Sequence of chain 1.A:
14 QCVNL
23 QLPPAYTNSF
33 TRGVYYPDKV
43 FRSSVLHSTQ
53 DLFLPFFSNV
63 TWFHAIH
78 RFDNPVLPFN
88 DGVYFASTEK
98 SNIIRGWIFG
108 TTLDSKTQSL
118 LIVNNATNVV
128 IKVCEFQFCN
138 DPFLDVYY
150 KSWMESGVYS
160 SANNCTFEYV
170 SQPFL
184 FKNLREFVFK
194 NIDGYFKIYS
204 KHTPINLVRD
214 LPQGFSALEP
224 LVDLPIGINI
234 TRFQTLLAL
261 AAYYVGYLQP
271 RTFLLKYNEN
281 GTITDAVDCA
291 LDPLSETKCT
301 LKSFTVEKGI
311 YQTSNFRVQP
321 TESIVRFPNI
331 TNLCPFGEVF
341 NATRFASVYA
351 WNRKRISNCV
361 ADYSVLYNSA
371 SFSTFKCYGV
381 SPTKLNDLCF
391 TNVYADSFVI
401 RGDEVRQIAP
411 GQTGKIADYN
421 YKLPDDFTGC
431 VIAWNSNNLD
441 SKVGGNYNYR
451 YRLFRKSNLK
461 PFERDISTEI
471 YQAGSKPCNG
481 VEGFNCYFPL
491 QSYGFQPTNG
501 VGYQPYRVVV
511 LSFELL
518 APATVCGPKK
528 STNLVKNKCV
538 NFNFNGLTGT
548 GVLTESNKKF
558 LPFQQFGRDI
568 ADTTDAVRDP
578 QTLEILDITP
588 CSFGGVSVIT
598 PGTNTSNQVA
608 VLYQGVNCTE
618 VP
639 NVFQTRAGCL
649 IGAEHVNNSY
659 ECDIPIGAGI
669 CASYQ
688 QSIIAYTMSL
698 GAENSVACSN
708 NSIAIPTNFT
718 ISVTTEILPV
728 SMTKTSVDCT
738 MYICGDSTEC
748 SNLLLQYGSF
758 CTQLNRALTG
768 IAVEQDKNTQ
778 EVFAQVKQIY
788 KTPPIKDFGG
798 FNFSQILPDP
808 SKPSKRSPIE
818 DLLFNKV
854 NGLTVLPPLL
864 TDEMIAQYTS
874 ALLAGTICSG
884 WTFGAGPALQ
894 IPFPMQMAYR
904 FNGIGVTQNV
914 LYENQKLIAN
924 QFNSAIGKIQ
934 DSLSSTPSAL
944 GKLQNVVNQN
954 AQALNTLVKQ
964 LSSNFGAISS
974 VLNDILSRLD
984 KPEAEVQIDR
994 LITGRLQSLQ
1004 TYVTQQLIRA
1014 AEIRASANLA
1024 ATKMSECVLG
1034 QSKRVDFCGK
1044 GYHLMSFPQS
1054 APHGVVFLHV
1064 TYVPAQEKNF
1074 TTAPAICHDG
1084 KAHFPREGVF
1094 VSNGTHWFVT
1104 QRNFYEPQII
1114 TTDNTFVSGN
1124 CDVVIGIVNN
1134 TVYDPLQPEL

A protein and the small-molecule ligand that binds it are described below.
Small molecule (SMILES): CC(=O)N[C@@H]1[C@@H](O)[C@H](O)[C@@H](CO)O[C@H]1O

Binding-site contacts:
Ligand atom O5 contacts residue ASN655 of chain 1.A at 2.4 Å (h-bond).
Ligand atom C8 contacts residue HIS653 of chain 1.A at 3.4 Å.
Ligand atom N2 contacts residue ASN655 of chain 1.A at 3.0 Å (h-bond).
Ligand atom C4 contacts residue ASN655 of chain 1.A at 4.3 Å.
Ligand atom C2 contacts residue ASN655 of chain 1.A at 2.5 Å.
Ligand atom O7 contacts residue ASN655 of chain 1.A at 2.9 Å (h-bond).
Ligand atom C3 contacts residue ASN655 of chain 1.A at 3.8 Å.
Ligand atom C7 contacts residue ASN655 of chain 1.A at 3.1 Å.
Ligand atom C8 contacts residue VAL654 of chain 1.A at 4.0 Å (hydrophobic).
Ligand atom C8 contacts residue ASN655 of chain 1.A at 4.3 Å.
Ligand atom C1 contacts residue ASN655 of chain 1.A at 1.5 Å.
Ligand atom C5 contacts residue ASN655 of chain 1.A at 3.7 Å.